Binding-site contacts:
Ligand atom O11 contacts residue GLU358 of chain 1.B at 2.2 Å (salt-bridge).
Ligand atom C04 contacts residue ALA164 of chain 1.B at 3.2 Å (hydrophobic).
Ligand atom C08 contacts residue ILE207 of chain 1.B at 3.6 Å (hydrophobic).
Ligand atom C10 contacts residue LYS344 of chain 1.B at 3.8 Å.
Ligand atom C14 contacts residue ILE207 of chain 1.B at 4.1 Å (hydrophobic).
Ligand atom C07 contacts residue GLY78 of chain 1.B at 3.6 Å.
Ligand atom C06 contacts residue HIS452 of chain 1.B at 4.1 Å.
Ligand atom O11 contacts residue LYS344 of chain 1.B at 3.0 Å (salt-bridge).
Ligand atom C06 contacts residue ILE207 of chain 1.B at 4.0 Å (hydrophobic).
Ligand atom O09 contacts residue ILE207 of chain 1.B at 3.7 Å.
Ligand atom O11 contacts residue ILE207 of chain 1.B at 3.9 Å.
Ligand atom C06 contacts residue ALA164 of chain 1.B at 4.1 Å (hydrophobic).
Ligand atom C14 contacts residue ASP422 of chain 1.B at 3.8 Å.
Ligand atom O05 contacts residue GLY78 of chain 1.B at 2.5 Å (h-bond).
Ligand atom O03 contacts residue GLY78 of chain 1.B at 4.0 Å.
Ligand atom C02 contacts residue GLY78 of chain 1.B at 3.8 Å.
Ligand atom O05 contacts residue ALA164 of chain 1.B at 3.2 Å.
Ligand atom O03 contacts residue ALA164 of chain 1.B at 3.4 Å.
Ligand atom C12 contacts residue ASP422 of chain 1.B at 3.8 Å.
Ligand atom C14 contacts residue HIS452 of chain 1.B at 3.6 Å.
Ligand atom C02 contacts residue HIS452 of chain 1.B at 3.9 Å.
Ligand atom C07 contacts residue ILE207 of chain 1.B at 4.1 Å (hydrophobic).
Ligand atom C06 contacts residue GLY78 of chain 1.B at 3.8 Å.
Ligand atom C06 contacts residue ALA165 of chain 1.B at 4.2 Å (hydrophobic).
Ligand atom O03 contacts residue HIS452 of chain 1.B at 2.9 Å (h-bond).
Ligand atom C10 contacts residue GLU358 of chain 1.B at 3.1 Å.
Ligand atom C04 contacts residue ALA165 of chain 1.B at 3.6 Å (hydrophobic).
Ligand atom O11 contacts residue PHE349 of chain 1.B at 3.6 Å.
Ligand atom C07 contacts residue ALA165 of chain 1.B at 3.9 Å (hydrophobic).
Ligand atom C04 contacts residue HIS452 of chain 1.B at 3.7 Å.
Ligand atom O05 contacts residue GLY77 of chain 1.B at 3.3 Å.
Ligand atom C12 contacts residue LYS344 of chain 1.B at 3.7 Å.
Ligand atom C10 contacts residue ILE207 of chain 1.B at 3.7 Å (hydrophobic).
Ligand atom O13 contacts residue LYS344 of chain 1.B at 2.8 Å (salt-bridge).
Ligand atom O09 contacts residue TYR79 of chain 1.B at 3.3 Å.
Ligand atom C04 contacts residue GLY78 of chain 1.B at 3.2 Å.
Ligand atom O09 contacts residue GLU358 of chain 1.B at 2.4 Å (salt-bridge).
Ligand atom C08 contacts residue GLU358 of chain 1.B at 3.1 Å.
Ligand atom O13 contacts residue ASP422 of chain 1.B at 2.9 Å (salt-bridge).
Ligand atom O05 contacts residue ALA165 of chain 1.B at 3.0 Å (h-bond).

Sequence of chain 1.B:
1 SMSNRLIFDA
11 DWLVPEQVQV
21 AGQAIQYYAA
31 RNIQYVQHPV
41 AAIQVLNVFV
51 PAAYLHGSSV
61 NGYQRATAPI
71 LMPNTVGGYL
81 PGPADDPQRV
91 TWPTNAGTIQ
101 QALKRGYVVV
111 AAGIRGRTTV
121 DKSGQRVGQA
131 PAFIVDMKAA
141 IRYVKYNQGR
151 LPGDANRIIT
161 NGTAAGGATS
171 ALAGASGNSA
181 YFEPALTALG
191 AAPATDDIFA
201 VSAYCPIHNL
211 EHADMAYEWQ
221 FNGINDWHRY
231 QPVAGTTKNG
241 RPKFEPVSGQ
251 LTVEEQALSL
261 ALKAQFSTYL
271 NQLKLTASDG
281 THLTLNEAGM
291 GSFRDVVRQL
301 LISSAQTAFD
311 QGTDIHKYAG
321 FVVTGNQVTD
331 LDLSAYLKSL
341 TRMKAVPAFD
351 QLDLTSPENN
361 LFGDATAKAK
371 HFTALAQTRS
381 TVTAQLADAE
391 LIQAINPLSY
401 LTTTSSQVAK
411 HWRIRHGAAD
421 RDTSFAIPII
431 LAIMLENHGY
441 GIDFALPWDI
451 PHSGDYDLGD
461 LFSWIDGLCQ

The protein below binds the small molecule below.
Small molecule (SMILES): CCOC(=O)c1cc(O)c(O)c(O)c1